Sequence of chain 1.A:
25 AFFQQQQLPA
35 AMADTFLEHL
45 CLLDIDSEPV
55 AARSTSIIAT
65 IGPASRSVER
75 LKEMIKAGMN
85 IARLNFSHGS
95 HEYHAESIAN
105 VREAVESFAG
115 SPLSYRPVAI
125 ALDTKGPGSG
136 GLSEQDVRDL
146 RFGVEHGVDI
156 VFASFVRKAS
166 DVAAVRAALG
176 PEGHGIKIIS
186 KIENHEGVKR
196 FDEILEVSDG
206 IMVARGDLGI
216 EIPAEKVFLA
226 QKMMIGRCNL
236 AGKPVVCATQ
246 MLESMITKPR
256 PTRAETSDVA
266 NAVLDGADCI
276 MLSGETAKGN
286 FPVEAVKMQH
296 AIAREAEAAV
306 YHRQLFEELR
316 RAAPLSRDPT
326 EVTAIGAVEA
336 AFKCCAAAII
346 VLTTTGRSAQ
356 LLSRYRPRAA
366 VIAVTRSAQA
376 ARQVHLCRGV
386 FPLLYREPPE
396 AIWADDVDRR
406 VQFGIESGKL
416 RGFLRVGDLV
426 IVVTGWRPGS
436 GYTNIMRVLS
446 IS

Binding-site contacts:
Ligand atom C2 contacts residue LYS186 of chain 1.A at 3.5 Å.
Ligand atom O2 contacts residue ALA209 of chain 1.A at 4.2 Å.
Ligand atom C1 contacts residue ASP212 of chain 1.A at 3.8 Å.
Ligand atom C2 contacts residue GLU188 of chain 1.A at 3.7 Å.
Ligand atom O2 contacts residue MG1 of chain 1.K at 1.9 Å.
Ligand atom C2 contacts residue ALA209 of chain 1.A at 3.7 Å (hydrophobic).
Ligand atom O1 contacts residue GLY211 of chain 1.A at 3.6 Å.
Ligand atom C1 contacts residue ALA209 of chain 1.A at 3.5 Å (hydrophobic).
Ligand atom O1 contacts residue ASP212 of chain 1.A at 2.8 Å (salt-bridge).
Ligand atom O1 contacts residue ALA209 of chain 1.A at 3.8 Å.
Ligand atom C1 contacts residue GLY211 of chain 1.A at 3.7 Å.
Ligand atom O4 contacts residue THR244 of chain 1.A at 3.7 Å.
Ligand atom C1 contacts residue THR244 of chain 1.A at 3.7 Å.
Ligand atom O4 contacts residue MET276 of chain 1.A at 4.3 Å.
Ligand atom C1 contacts residue ARG210 of chain 1.A at 4.4 Å.
Ligand atom O2 contacts residue ASP212 of chain 1.A at 3.9 Å.
Ligand atom O3 contacts residue ARG210 of chain 1.A at 3.5 Å (salt-bridge).
Ligand atom O3 contacts residue THR244 of chain 1.A at 2.6 Å (h-bond).
Ligand atom O4 contacts residue ALA209 of chain 1.A at 4.0 Å.
Ligand atom O4 contacts residue MG1 of chain 1.K at 4.0 Å.
Ligand atom O4 contacts residue MET207 of chain 1.A at 4.1 Å.
Ligand atom O3 contacts residue ASP212 of chain 1.A at 4.0 Å.
Ligand atom O2 contacts residue GLU188 of chain 1.A at 3.0 Å (salt-bridge).
Ligand atom O4 contacts residue ARG87 of chain 1.A at 4.0 Å.
Ligand atom O2 contacts residue LYS186 of chain 1.A at 2.8 Å (salt-bridge).
Ligand atom C1 contacts residue MG1 of chain 1.K at 2.9 Å.
Ligand atom C1 contacts residue GLU188 of chain 1.A at 3.6 Å.
Ligand atom O1 contacts residue GLU188 of chain 1.A at 3.0 Å (salt-bridge).
Ligand atom O3 contacts residue GLY211 of chain 1.A at 2.9 Å (h-bond).
Ligand atom O3 contacts residue MG1 of chain 1.K at 4.1 Å.
Ligand atom O4 contacts residue LYS186 of chain 1.A at 3.5 Å (salt-bridge).
Ligand atom O1 contacts residue MG1 of chain 1.K at 2.2 Å.
Ligand atom O3 contacts residue ALA209 of chain 1.A at 3.2 Å.
Ligand atom C2 contacts residue MG1 of chain 1.K at 2.8 Å.
Ligand atom C2 contacts residue THR244 of chain 1.A at 4.2 Å.

This protein binds this small molecule.
Small molecule (SMILES): O=C([O-])C(=O)[O-]